Sequence of chain 1.B:
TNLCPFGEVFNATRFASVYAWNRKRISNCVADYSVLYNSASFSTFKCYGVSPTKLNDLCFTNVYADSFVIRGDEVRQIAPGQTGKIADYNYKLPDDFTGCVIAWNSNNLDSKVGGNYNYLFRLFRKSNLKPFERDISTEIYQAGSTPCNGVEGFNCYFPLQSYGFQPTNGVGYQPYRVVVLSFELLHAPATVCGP

Binding-site contacts:
Ligand atom O5 contacts residue ASN25 of chain 1.B at 2.4 Å (h-bond).
Ligand atom N2 contacts residue GLY21 of chain 1.B at 4.1 Å.
Ligand atom C8 contacts residue LEU50 of chain 1.B at 4.1 Å (hydrophobic).
Ligand atom C7 contacts residue GLY21 of chain 1.B at 3.6 Å.
Ligand atom C2 contacts residue ASN25 of chain 1.B at 2.5 Å.
Ligand atom N2 contacts residue ASN25 of chain 1.B at 2.9 Å (h-bond).
Ligand atom C8 contacts residue PHE24 of chain 1.B at 3.9 Å (hydrophobic).
Ligand atom C7 contacts residue PHE20 of chain 1.B at 4.4 Å (hydrophobic).
Ligand atom C4 contacts residue ASN25 of chain 1.B at 4.2 Å.
Ligand atom C1 contacts residue ASN25 of chain 1.B at 1.4 Å.
Ligand atom O7 contacts residue ASN25 of chain 1.B at 4.4 Å.
Ligand atom C8 contacts residue PHE20 of chain 1.B at 3.6 Å (hydrophobic).
Ligand atom C5 contacts residue ASN25 of chain 1.B at 3.7 Å.
Ligand atom O7 contacts residue GLY21 of chain 1.B at 3.7 Å.
Ligand atom C3 contacts residue ASN25 of chain 1.B at 3.8 Å.
Ligand atom C7 contacts residue ASN25 of chain 1.B at 3.9 Å.
Ligand atom C8 contacts residue GLY21 of chain 1.B at 3.5 Å.

The small molecule below binds the protein below.
Small molecule (SMILES): CC(=O)N[C@@H]1[C@@H](O)[C@H](O)[C@@H](CO)O[C@H]1O